Binding-site contacts:
Ligand atom C21 contacts residue ASP199 of chain 1.B at 3.6 Å.
Ligand atom C21 contacts residue SER200 of chain 1.B at 3.1 Å.
Ligand atom N47 contacts residue CYS231 of chain 1.B at 3.8 Å.
Ligand atom O22 contacts residue GOL1 of chain 1.M at 2.9 Å (h-bond).
Ligand atom C29 contacts residue TRP227 of chain 1.B at 3.8 Å (hydrophobic).
Ligand atom N13 contacts residue GLY228 of chain 1.B at 2.8 Å (h-bond).
Ligand atom C27 contacts residue VAL225 of chain 1.B at 3.7 Å (hydrophobic).
Ligand atom C7 contacts residue GOL1 of chain 1.M at 3.6 Å.
Ligand atom C29 contacts residue GLY228 of chain 1.B at 3.3 Å.
Ligand atom C28 contacts residue TRP227 of chain 1.B at 3.8 Å (hydrophobic).
Ligand atom N23 contacts residue HIS43 of chain 1.B at 3.6 Å (h-bond).
Ligand atom C24 contacts residue SER205 of chain 1.B at 3.1 Å.
Ligand atom N46 contacts residue ASP199 of chain 1.B at 2.9 Å (salt-bridge).
Ligand atom C14 contacts residue GLY228 of chain 1.B at 3.7 Å.
Ligand atom C27 contacts residue SER200 of chain 1.B at 3.8 Å.
Ligand atom C8 contacts residue ILE179 of chain 1.B at 3.8 Å (hydrophobic).
Ligand atom C8 contacts residue TRP227 of chain 1.B at 3.7 Å (hydrophobic).
Ligand atom N47 contacts residue SER200 of chain 1.B at 3.1 Å (h-bond).
Ligand atom N23 contacts residue SER205 of chain 1.B at 3.8 Å.
Ligand atom C30 contacts residue GLU202 of chain 1.B at 3.6 Å.
Ligand atom C6 contacts residue ILE179 of chain 1.B at 3.8 Å (hydrophobic).
Ligand atom C24 contacts residue GOL1 of chain 1.M at 3.6 Å.
Ligand atom O32 contacts residue TRP227 of chain 1.B at 3.2 Å.
Ligand atom C11 contacts residue TYR47 of chain 1.B at 3.9 Å (hydrophobic).
Ligand atom N23 contacts residue SER226 of chain 1.B at 3.0 Å (h-bond).
Ligand atom C9 contacts residue ASN95 of chain 1.B at 3.8 Å.
Ligand atom C10 contacts residue GLU94 of chain 1.B at 3.4 Å.
Ligand atom C5 contacts residue GLY228 of chain 1.B at 3.6 Å.
Ligand atom C30 contacts residue GLY228 of chain 1.B at 3.7 Å.
Ligand atom C26 contacts residue CYS201 of chain 1.B at 3.8 Å (hydrophobic).
Ligand atom C24 contacts residue SER226 of chain 1.B at 3.7 Å.
Ligand atom C26 contacts residue VAL225 of chain 1.B at 3.6 Å (hydrophobic).
Ligand atom N46 contacts residue GLY238 of chain 1.B at 3.5 Å.
Ligand atom C28 contacts residue GLY228 of chain 1.B at 3.7 Å.
Ligand atom N46 contacts residue SER200 of chain 1.B at 3.1 Å (h-bond).
Ligand atom C3 contacts residue TYR47 of chain 1.B at 3.5 Å (hydrophobic).
Ligand atom C2 contacts residue HIS43 of chain 1.B at 3.8 Å.
Ligand atom N47 contacts residue ASP199 of chain 1.B at 2.8 Å (salt-bridge).
Ligand atom O32 contacts residue GLY228 of chain 1.B at 3.0 Å (h-bond).
Ligand atom N47 contacts residue GLY230 of chain 1.B at 2.9 Å (h-bond).

A small-molecule ligand and the protein it binds are described below.
Small molecule (SMILES): NC(=[NH2+])c1ccc(CNC(=O)[C@@H]2CCCN2C(=O)[C@H](N)Cc2ccccc2)cc1

Sequence of chain 1.B:
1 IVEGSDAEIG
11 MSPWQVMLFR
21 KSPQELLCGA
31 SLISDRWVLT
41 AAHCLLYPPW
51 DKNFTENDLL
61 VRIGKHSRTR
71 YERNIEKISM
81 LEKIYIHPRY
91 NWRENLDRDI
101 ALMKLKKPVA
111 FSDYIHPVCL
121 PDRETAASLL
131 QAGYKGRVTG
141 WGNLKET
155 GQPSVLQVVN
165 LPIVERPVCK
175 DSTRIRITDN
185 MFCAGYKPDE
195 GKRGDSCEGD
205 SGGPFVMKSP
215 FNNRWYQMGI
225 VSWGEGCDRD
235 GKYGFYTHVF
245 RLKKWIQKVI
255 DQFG